Binding-site contacts:
Ligand atom O7 contacts residue GLY21 of chain 1.B at 3.8 Å.
Ligand atom C2 contacts residue ASN25 of chain 1.B at 2.5 Å.
Ligand atom O5 contacts residue ASN25 of chain 1.B at 2.4 Å (h-bond).
Ligand atom C1 contacts residue ASN25 of chain 1.B at 1.4 Å.
Ligand atom C8 contacts residue PHE24 of chain 1.B at 4.3 Å (hydrophobic).
Ligand atom C7 contacts residue ASN25 of chain 1.B at 4.0 Å.
Ligand atom N2 contacts residue GLY21 of chain 1.B at 4.2 Å.
Ligand atom C3 contacts residue ASN25 of chain 1.B at 3.8 Å.
Ligand atom N2 contacts residue ASN25 of chain 1.B at 3.0 Å (h-bond).
Ligand atom C8 contacts residue PHE20 of chain 1.B at 3.8 Å (hydrophobic).
Ligand atom C8 contacts residue GLY21 of chain 1.B at 3.5 Å.
Ligand atom C7 contacts residue GLY21 of chain 1.B at 3.6 Å.
Ligand atom C4 contacts residue ASN25 of chain 1.B at 4.2 Å.
Ligand atom C5 contacts residue ASN25 of chain 1.B at 3.7 Å.
Ligand atom C8 contacts residue LEU50 of chain 1.B at 4.5 Å (hydrophobic).

Sequence of chain 1.B:
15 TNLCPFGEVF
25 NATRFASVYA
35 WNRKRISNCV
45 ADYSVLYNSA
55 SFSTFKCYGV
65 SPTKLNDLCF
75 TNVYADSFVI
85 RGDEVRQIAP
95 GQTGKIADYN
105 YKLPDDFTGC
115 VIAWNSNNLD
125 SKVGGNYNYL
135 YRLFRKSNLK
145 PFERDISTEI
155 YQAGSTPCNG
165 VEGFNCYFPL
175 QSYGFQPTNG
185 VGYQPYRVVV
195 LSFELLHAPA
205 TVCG

A protein and the small-molecule ligand that binds it are described below.
Small molecule (SMILES): CC(=O)N[C@@H]1[C@@H](O)[C@H](O)[C@@H](CO)O[C@H]1O